Binding-site contacts:
Ligand atom O2' contacts residue ASP111 of chain 1.E at 3.5 Å (salt-bridge).
Ligand atom C4 contacts residue TRP90 of chain 1.E at 3.5 Å (hydrophobic).
Ligand atom O2B contacts residue ASN230 of chain 1.E at 2.8 Å (h-bond).
Ligand atom O3C contacts residue HIS112 of chain 1.E at 3.1 Å (h-bond).
Ligand atom O2' contacts residue TRP224 of chain 1.E at 2.8 Å (h-bond).
Ligand atom O3' contacts residue ASP111 of chain 1.E at 2.9 Å (salt-bridge).
Ligand atom O2B contacts residue TRP224 of chain 1.E at 3.5 Å (h-bond).
Ligand atom O2C contacts residue HIS112 of chain 1.E at 3.0 Å (h-bond).
Ligand atom O1A contacts residue HIS112 of chain 1.E at 3.3 Å (h-bond).
Ligand atom C3' contacts residue ASP111 of chain 1.E at 3.2 Å.
Ligand atom O1B contacts residue ASN230 of chain 1.E at 3.4 Å.
Ligand atom C6' contacts residue TRP90 of chain 1.E at 3.4 Å (hydrophobic).
Ligand atom O4 contacts residue TRP90 of chain 1.E at 3.2 Å (h-bond).
Ligand atom O2 contacts residue PRO27 of chain 1.E at 3.4 Å.
Ligand atom O2C contacts residue PRO27 of chain 1.E at 3.0 Å (h-bond).
Ligand atom O2B contacts residue MG1 of chain 1.OA at 2.1 Å.
Ligand atom O3' contacts residue HIS174 of chain 1.E at 3.3 Å (h-bond).
Ligand atom O4 contacts residue ASN87 of chain 1.E at 3.5 Å (h-bond).
Ligand atom C2C contacts residue HIS112 of chain 1.E at 3.5 Å.
Ligand atom PB contacts residue MG1 of chain 1.OA at 3.3 Å.
Ligand atom C4C contacts residue ASP111 of chain 1.E at 3.3 Å.
Ligand atom O6' contacts residue GLU198 of chain 1.E at 3.2 Å (salt-bridge).
Ligand atom N3 contacts residue ASP60 of chain 1.E at 2.9 Å (salt-bridge).
Ligand atom O4 contacts residue GLY89 of chain 1.E at 3.1 Å.
Ligand atom PA contacts residue MG1 of chain 1.OA at 3.3 Å.
Ligand atom O3' contacts residue PRO173 of chain 1.E at 3.2 Å.
Ligand atom O4' contacts residue GLU198 of chain 1.E at 2.8 Å (salt-bridge).
Ligand atom O3A contacts residue MG1 of chain 1.OA at 3.5 Å.
Ligand atom C3C contacts residue HIS112 of chain 1.E at 3.4 Å.
Ligand atom O2C contacts residue TYR29 of chain 1.E at 3.5 Å (h-bond).
Ligand atom O3C contacts residue ASP111 of chain 1.E at 3.2 Å (salt-bridge).
Ligand atom O2' contacts residue HIS174 of chain 1.E at 3.3 Å.
Ligand atom O2A contacts residue MG1 of chain 1.OA at 2.1 Å.
Ligand atom O4 contacts residue ASP60 of chain 1.E at 3.4 Å (salt-bridge).
Ligand atom O3' contacts residue ARG95 of chain 1.E at 3.5 Å (salt-bridge).
Ligand atom O2A contacts residue ASP113 of chain 1.E at 2.9 Å (salt-bridge).
Ligand atom N3 contacts residue TRP90 of chain 1.E at 3.4 Å.
Ligand atom O3C contacts residue PRO27 of chain 1.E at 2.9 Å (h-bond).
Ligand atom O2 contacts residue GLY91 of chain 1.E at 3.4 Å.
Ligand atom O4' contacts residue ARG95 of chain 1.E at 3.1 Å (salt-bridge).

This protein binds this small molecule.
Small molecule (SMILES): O=c1ccn([C@@H]2O[C@H](CO[P](=O)(O)O[P](=O)(O)O[C@H]3O[C@H](CO)[C@@H](O)[C@H](O)[C@H]3O)[C@@H](O)[C@H]2O)c(=O)[nH]1

Sequence of chain 1.E:
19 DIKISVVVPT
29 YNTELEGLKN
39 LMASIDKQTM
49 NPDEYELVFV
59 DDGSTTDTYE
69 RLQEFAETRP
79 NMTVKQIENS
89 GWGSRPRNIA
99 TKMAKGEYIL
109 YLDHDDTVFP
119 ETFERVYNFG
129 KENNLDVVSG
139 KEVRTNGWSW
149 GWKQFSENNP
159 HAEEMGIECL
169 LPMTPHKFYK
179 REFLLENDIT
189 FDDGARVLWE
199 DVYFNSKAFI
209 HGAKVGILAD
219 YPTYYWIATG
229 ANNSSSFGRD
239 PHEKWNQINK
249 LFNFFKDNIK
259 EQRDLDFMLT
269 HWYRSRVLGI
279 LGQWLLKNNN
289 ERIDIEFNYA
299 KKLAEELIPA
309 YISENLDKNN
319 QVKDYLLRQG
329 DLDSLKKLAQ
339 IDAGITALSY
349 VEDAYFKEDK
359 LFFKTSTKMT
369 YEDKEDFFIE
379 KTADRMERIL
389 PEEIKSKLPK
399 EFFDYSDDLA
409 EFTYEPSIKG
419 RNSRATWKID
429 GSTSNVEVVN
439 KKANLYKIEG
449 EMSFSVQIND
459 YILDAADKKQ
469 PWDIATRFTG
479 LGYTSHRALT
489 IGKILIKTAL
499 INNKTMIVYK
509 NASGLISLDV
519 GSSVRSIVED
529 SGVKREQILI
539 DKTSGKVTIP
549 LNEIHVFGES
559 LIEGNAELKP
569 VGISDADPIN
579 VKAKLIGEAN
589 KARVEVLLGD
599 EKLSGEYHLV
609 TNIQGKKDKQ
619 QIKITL